Sequence of chain 1.A:
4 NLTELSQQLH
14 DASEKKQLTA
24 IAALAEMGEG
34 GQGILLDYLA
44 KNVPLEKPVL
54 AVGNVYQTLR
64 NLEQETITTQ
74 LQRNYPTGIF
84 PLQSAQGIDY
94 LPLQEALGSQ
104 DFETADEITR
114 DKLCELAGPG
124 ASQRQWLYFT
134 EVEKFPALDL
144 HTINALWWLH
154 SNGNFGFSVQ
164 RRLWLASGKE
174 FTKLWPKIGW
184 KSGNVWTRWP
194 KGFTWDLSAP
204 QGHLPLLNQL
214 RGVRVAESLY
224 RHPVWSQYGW

This protein binds this small molecule.
Small molecule (SMILES): C=CC1=C(C)/C(=C/c2[nH]c(/C=C3\N=C(/C=C4\NC(=O)[C@H](C)\C4=C\C)C(C)=C3CCC(=O)O)c(CCC(=O)O)c2C)NC1=O

Binding-site contacts:
Ligand atom OC contacts residue GLN212 of chain 1.A at 2.9 Å (h-bond).
Ligand atom C3A contacts residue TRP192 of chain 1.A at 3.5 Å (hydrophobic).
Ligand atom CBB contacts residue GLN212 of chain 1.A at 3.6 Å.
Ligand atom CBB contacts residue TRP183 of chain 1.A at 3.6 Å (hydrophobic).
Ligand atom O2A contacts residue ARG214 of chain 1.A at 3.0 Å (salt-bridge).
Ligand atom CMA contacts residue ARG113 of chain 1.A at 3.3 Å.
Ligand atom C4A contacts residue ASN211 of chain 1.A at 3.5 Å.
Ligand atom NA contacts residue ASN211 of chain 1.A at 3.1 Å (h-bond).
Ligand atom C2A contacts residue TRP192 of chain 1.A at 3.5 Å (hydrophobic).
Ligand atom C1A contacts residue TRP192 of chain 1.A at 3.8 Å (hydrophobic).
Ligand atom O1A contacts residue ASN211 of chain 1.A at 3.7 Å.
Ligand atom O2A contacts residue ASN211 of chain 1.A at 2.9 Å (h-bond).
Ligand atom CMB contacts residue TRP183 of chain 1.A at 3.7 Å (hydrophobic).
Ligand atom OC contacts residue ASN211 of chain 1.A at 3.1 Å (h-bond).
Ligand atom CBA contacts residue ARG113 of chain 1.A at 3.6 Å.
Ligand atom C4B contacts residue THR190 of chain 1.A at 3.3 Å.
Ligand atom CGA contacts residue ASN211 of chain 1.A at 3.4 Å.
Ligand atom CAB contacts residue TRP183 of chain 1.A at 3.4 Å (hydrophobic).
Ligand atom C2B contacts residue PHE196 of chain 1.A at 3.7 Å (hydrophobic).
Ligand atom C1A contacts residue ASN211 of chain 1.A at 3.2 Å.
Ligand atom NA contacts residue TRP192 of chain 1.A at 3.5 Å.
Ligand atom C1C contacts residue LEU213 of chain 1.A at 3.6 Å (hydrophobic).
Ligand atom OC contacts residue LEU213 of chain 1.A at 3.3 Å (h-bond).
Ligand atom CBB contacts residue TRP189 of chain 1.A at 3.6 Å (hydrophobic).
Ligand atom CMA contacts residue TRP192 of chain 1.A at 3.6 Å (hydrophobic).
Ligand atom NB contacts residue ASN211 of chain 1.A at 3.7 Å.
Ligand atom ND contacts residue ASN211 of chain 1.A at 3.6 Å.
Ligand atom CBD contacts residue LEU213 of chain 1.A at 3.7 Å (hydrophobic).
Ligand atom CAA contacts residue TRP192 of chain 1.A at 3.7 Å (hydrophobic).
Ligand atom OB contacts residue THR190 of chain 1.A at 3.1 Å (h-bond).
Ligand atom NC contacts residue LEU213 of chain 1.A at 3.7 Å.
Ligand atom C4A contacts residue TRP192 of chain 1.A at 3.5 Å (hydrophobic).
Ligand atom OB contacts residue TRP189 of chain 1.A at 3.8 Å.
Ligand atom C1C contacts residue ASN211 of chain 1.A at 3.4 Å.
Ligand atom C4D contacts residue ASN211 of chain 1.A at 3.6 Å.
Ligand atom CMB contacts residue LEU210 of chain 1.A at 3.4 Å (hydrophobic).
Ligand atom NC contacts residue ASN211 of chain 1.A at 2.9 Å (h-bond).
Ligand atom CAB contacts residue TRP189 of chain 1.A at 3.5 Å (hydrophobic).
Ligand atom CHA contacts residue ASN211 of chain 1.A at 3.4 Å.
Ligand atom CHB contacts residue ASN211 of chain 1.A at 3.6 Å.